Binding-site contacts:
Ligand atom O7 contacts residue ASN399 of chain 1.B at 4.5 Å.
Ligand atom C7 contacts residue LEU398 of chain 1.B at 3.9 Å (hydrophobic).
Ligand atom C8 contacts residue MET362 of chain 1.D at 4.0 Å (hydrophobic).
Ligand atom C8 contacts residue LEU322 of chain 1.B at 3.9 Å (hydrophobic).
Ligand atom O7 contacts residue LEU398 of chain 1.B at 3.8 Å.
Ligand atom C8 contacts residue ALA363 of chain 1.D at 3.7 Å (hydrophobic).
Ligand atom O5 contacts residue ASN399 of chain 1.B at 2.3 Å (h-bond).
Ligand atom C7 contacts residue ASN399 of chain 1.B at 3.9 Å.
Ligand atom C5 contacts residue ASN399 of chain 1.B at 3.6 Å.
Ligand atom N2 contacts residue LEU398 of chain 1.B at 4.5 Å.
Ligand atom C2 contacts residue ASN399 of chain 1.B at 2.5 Å.
Ligand atom C4 contacts residue ASN399 of chain 1.B at 4.2 Å.
Ligand atom N2 contacts residue ASN399 of chain 1.B at 2.8 Å (h-bond).
Ligand atom C3 contacts residue ASN399 of chain 1.B at 3.8 Å.
Ligand atom C1 contacts residue ASN399 of chain 1.B at 1.4 Å.
Ligand atom C8 contacts residue LEU398 of chain 1.B at 4.0 Å (hydrophobic).

Sequence of chain 1.D:
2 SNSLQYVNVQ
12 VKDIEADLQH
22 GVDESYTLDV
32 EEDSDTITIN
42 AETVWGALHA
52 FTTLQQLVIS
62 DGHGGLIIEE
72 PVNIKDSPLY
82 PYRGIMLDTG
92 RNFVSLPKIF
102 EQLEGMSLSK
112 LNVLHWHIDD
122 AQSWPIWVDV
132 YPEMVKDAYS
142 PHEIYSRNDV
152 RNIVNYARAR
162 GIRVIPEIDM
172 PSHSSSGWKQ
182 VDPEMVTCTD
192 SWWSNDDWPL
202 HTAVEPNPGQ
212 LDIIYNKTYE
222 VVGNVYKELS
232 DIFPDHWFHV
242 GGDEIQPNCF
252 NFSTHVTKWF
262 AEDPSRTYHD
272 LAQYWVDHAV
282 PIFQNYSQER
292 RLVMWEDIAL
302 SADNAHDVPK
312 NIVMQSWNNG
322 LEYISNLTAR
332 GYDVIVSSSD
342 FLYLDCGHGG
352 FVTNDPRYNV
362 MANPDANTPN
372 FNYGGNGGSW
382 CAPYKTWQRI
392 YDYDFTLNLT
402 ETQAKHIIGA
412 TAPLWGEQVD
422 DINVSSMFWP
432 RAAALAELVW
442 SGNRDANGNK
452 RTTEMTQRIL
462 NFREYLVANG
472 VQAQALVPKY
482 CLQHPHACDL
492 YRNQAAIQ

A small-molecule ligand and the protein it binds are described below.
Small molecule (SMILES): CC(=O)N[C@@H]1[C@@H](O)[C@H](O)[C@@H](CO)O[C@H]1O

Sequence of chain 1.B:
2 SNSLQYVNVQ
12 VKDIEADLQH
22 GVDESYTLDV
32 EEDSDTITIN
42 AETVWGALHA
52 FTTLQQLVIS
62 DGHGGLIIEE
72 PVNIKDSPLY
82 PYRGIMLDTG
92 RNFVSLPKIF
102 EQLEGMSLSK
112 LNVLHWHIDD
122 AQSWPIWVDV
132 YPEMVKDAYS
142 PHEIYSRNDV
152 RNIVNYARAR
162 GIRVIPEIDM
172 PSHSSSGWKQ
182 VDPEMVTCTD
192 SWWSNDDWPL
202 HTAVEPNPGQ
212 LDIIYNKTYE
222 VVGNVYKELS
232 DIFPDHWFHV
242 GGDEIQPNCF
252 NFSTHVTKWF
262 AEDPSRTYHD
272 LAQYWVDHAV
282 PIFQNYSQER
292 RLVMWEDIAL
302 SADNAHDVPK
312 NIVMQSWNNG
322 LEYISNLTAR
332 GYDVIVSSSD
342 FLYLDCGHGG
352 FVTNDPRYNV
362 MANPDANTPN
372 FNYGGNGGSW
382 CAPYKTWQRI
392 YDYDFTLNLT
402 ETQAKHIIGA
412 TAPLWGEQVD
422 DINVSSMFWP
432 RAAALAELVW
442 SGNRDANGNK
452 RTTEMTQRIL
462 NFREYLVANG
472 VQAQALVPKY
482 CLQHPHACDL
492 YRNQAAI